Binding-site contacts:
Ligand atom O1 contacts residue LEU11 of chain 2.B at 4.4 Å.
Ligand atom C3 contacts residue LEU11 of chain 2.B at 4.4 Å (hydrophobic).
Ligand atom C1 contacts residue ILE10 of chain 2.A at 4.5 Å (hydrophobic).
Ligand atom C7 contacts residue LEU16 of chain 2.A at 3.8 Å (hydrophobic).
Ligand atom C3 contacts residue ALA14 of chain 2.B at 4.0 Å (hydrophobic).
Ligand atom O1 contacts residue ILE10 of chain 2.A at 3.6 Å.
Ligand atom C6 contacts residue CYS6 of chain 2.A at 3.9 Å (hydrophobic).
Ligand atom O1 contacts residue CYS6 of chain 2.A at 2.7 Å (h-bond).
Ligand atom C1 contacts residue CYS6 of chain 2.A at 3.7 Å (hydrophobic).
Ligand atom C6 contacts residue LEU11 of chain 2.B at 3.6 Å (hydrophobic).
Ligand atom C7 contacts residue CYS11 of chain 2.A at 4.3 Å (hydrophobic).
Ligand atom O1 contacts residue CYS11 of chain 2.A at 3.1 Å (h-bond).
Ligand atom C4 contacts residue LEU11 of chain 2.B at 4.0 Å (hydrophobic).
Ligand atom O1 contacts residue SER9 of chain 2.A at 3.8 Å.
Ligand atom C3 contacts residue LEU16 of chain 2.A at 4.4 Å (hydrophobic).
Ligand atom C1 contacts residue LEU11 of chain 2.B at 3.9 Å (hydrophobic).
Ligand atom C5 contacts residue LEU11 of chain 2.B at 3.7 Å (hydrophobic).
Ligand atom C5 contacts residue HIS10 of chain 2.B at 3.9 Å.
Ligand atom C2 contacts residue ILE10 of chain 2.A at 4.4 Å (hydrophobic).
Ligand atom C7 contacts residue ALA14 of chain 2.B at 3.2 Å (hydrophobic).
Ligand atom C2 contacts residue LEU11 of chain 2.B at 4.3 Å (hydrophobic).
Ligand atom C1 contacts residue CYS11 of chain 2.A at 4.1 Å (hydrophobic).
Ligand atom C3 contacts residue CYS11 of chain 2.A at 4.4 Å (hydrophobic).
Ligand atom C2 contacts residue CYS11 of chain 2.A at 3.5 Å (hydrophobic).
Ligand atom C5 contacts residue CYS7 of chain 2.B at 4.3 Å (hydrophobic).
Ligand atom C4 contacts residue HIS10 of chain 2.B at 4.0 Å.
Ligand atom C4 contacts residue ALA14 of chain 2.B at 4.1 Å (hydrophobic).
Ligand atom C6 contacts residue CYS7 of chain 2.B at 4.3 Å (hydrophobic).
Ligand atom C7 contacts residue LEU13 of chain 2.A at 4.2 Å (hydrophobic).

Sequence of chain 2.B:
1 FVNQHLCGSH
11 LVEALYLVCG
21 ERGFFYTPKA

This small molecule binds to this protein.
Small molecule (SMILES): Cc1cccc(O)c1

Sequence of chain 2.A:
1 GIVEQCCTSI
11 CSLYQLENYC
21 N